Binding-site contacts:
Ligand atom O6 contacts residue ASN24 of chain 3.A at 4.3 Å.
Ligand atom C7 contacts residue ASN24 of chain 3.A at 2.8 Å.
Ligand atom C5 contacts residue PHE239 of chain 3.A at 4.0 Å (hydrophobic).
Ligand atom C6 contacts residue PHE239 of chain 3.A at 3.9 Å (hydrophobic).
Ligand atom C2 contacts residue PHE239 of chain 3.A at 4.2 Å (hydrophobic).
Ligand atom O6 contacts residue LYS210 of chain 3.A at 3.9 Å.
Ligand atom C5 contacts residue ASN24 of chain 3.A at 3.7 Å.
Ligand atom O5 contacts residue ASN24 of chain 3.A at 2.4 Å (h-bond).
Ligand atom C4 contacts residue ASN24 of chain 3.A at 4.2 Å.
Ligand atom C8 contacts residue ASN24 of chain 3.A at 4.1 Å.
Ligand atom O7 contacts residue HIS212 of chain 3.A at 4.4 Å.
Ligand atom O5 contacts residue PHE239 of chain 3.A at 3.4 Å.
Ligand atom C2 contacts residue ASN24 of chain 3.A at 2.3 Å.
Ligand atom O7 contacts residue ASN24 of chain 3.A at 2.6 Å (h-bond).
Ligand atom C3 contacts residue ASN24 of chain 3.A at 3.7 Å.
Ligand atom N2 contacts residue ASN24 of chain 3.A at 2.7 Å (h-bond).
Ligand atom C4 contacts residue PHE239 of chain 3.A at 4.0 Å (hydrophobic).
Ligand atom C1 contacts residue ASN24 of chain 3.A at 1.4 Å.
Ligand atom C1 contacts residue PHE239 of chain 3.A at 4.2 Å (hydrophobic).
Ligand atom C6 contacts residue LYS210 of chain 3.A at 4.5 Å.

The protein below binds the small molecule below.
Small molecule (SMILES): CC(=O)N[C@@H]1[C@@H](O)[C@H](O)[C@@H](CO)O[C@H]1O

Sequence of chain 3.A:
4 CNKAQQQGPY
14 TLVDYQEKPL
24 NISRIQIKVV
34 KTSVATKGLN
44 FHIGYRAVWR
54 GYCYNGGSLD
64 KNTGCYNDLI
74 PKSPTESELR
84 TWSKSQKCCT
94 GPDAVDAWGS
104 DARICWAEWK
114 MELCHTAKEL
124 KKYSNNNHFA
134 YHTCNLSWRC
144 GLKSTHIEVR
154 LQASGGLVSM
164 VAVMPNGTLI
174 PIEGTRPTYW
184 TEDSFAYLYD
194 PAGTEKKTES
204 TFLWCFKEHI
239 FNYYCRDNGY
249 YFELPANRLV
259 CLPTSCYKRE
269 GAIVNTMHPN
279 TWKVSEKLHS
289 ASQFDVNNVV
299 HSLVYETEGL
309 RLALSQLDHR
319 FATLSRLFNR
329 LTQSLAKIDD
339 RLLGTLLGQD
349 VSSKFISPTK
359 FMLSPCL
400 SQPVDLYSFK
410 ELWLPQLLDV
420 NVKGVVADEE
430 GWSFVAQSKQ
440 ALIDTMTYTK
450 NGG